Sequence of chain 1.B:
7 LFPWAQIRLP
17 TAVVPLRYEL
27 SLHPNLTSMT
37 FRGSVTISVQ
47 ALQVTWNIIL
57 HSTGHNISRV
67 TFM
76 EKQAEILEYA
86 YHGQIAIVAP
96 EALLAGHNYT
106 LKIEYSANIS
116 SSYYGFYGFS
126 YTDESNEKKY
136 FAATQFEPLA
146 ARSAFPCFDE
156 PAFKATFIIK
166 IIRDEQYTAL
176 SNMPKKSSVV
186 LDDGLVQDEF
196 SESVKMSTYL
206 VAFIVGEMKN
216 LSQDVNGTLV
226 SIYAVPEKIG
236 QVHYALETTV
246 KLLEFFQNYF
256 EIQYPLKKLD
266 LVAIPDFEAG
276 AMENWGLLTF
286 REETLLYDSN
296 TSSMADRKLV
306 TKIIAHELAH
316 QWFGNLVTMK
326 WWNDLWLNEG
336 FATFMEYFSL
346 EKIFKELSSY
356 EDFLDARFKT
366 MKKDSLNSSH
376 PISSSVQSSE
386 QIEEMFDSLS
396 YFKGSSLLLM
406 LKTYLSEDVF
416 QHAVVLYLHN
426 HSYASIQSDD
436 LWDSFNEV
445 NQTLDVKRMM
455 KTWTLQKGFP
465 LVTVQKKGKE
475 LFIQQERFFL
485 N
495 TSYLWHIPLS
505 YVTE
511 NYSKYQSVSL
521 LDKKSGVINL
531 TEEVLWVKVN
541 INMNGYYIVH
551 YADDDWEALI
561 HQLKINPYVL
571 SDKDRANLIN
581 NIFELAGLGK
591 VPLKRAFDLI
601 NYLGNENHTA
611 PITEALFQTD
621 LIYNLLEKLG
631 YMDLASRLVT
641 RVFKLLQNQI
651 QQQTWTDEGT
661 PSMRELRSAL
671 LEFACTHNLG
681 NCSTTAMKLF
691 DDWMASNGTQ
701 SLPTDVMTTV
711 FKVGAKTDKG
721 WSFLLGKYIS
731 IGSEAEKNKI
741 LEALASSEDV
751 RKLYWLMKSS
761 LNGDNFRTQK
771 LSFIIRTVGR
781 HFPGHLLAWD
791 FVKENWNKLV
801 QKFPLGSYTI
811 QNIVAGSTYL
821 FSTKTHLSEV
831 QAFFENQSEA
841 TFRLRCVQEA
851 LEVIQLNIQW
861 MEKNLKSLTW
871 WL

This small molecule binds to this protein.
Small molecule (SMILES): CC(=O)N[C@@H]1[C@@H](O)[C@H](O)[C@@H](CO)O[C@H]1O

Binding-site contacts:
Ligand atom O5 contacts residue ASN62 of chain 1.B at 2.3 Å (h-bond).
Ligand atom N2 contacts residue ASN62 of chain 1.B at 3.0 Å (h-bond).
Ligand atom C5 contacts residue SER111 of chain 1.B at 4.3 Å.
Ligand atom C5 contacts residue ASN62 of chain 1.B at 3.6 Å.
Ligand atom O7 contacts residue ASN62 of chain 1.B at 4.2 Å.
Ligand atom C3 contacts residue ASN62 of chain 1.B at 3.8 Å.
Ligand atom C6 contacts residue SER111 of chain 1.B at 4.2 Å.
Ligand atom C7 contacts residue ASN62 of chain 1.B at 3.8 Å.
Ligand atom O5 contacts residue SER111 of chain 1.B at 3.1 Å (h-bond).
Ligand atom C1 contacts residue SER111 of chain 1.B at 3.9 Å.
Ligand atom C1 contacts residue ASN62 of chain 1.B at 1.4 Å.
Ligand atom C4 contacts residue ASN62 of chain 1.B at 4.1 Å.
Ligand atom C2 contacts residue ASN62 of chain 1.B at 2.4 Å.